Sequence of chain 1.C:
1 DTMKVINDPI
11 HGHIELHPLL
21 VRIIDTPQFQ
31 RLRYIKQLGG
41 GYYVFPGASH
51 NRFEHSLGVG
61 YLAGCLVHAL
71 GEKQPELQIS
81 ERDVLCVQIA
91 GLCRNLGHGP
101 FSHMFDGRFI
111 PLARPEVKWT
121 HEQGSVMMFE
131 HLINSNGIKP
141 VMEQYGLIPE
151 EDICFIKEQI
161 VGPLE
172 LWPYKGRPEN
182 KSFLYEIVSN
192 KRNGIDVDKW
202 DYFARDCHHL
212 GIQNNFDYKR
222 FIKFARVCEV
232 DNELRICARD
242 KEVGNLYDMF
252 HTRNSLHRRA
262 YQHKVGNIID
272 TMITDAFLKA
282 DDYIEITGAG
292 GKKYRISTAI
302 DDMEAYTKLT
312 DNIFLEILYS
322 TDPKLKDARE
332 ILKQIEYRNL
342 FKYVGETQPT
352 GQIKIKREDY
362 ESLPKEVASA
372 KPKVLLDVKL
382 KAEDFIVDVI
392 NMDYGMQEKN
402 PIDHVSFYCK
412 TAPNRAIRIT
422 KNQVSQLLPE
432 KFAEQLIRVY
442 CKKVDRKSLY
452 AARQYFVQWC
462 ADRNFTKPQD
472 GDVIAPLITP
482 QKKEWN

Sequence of chain 1.B:
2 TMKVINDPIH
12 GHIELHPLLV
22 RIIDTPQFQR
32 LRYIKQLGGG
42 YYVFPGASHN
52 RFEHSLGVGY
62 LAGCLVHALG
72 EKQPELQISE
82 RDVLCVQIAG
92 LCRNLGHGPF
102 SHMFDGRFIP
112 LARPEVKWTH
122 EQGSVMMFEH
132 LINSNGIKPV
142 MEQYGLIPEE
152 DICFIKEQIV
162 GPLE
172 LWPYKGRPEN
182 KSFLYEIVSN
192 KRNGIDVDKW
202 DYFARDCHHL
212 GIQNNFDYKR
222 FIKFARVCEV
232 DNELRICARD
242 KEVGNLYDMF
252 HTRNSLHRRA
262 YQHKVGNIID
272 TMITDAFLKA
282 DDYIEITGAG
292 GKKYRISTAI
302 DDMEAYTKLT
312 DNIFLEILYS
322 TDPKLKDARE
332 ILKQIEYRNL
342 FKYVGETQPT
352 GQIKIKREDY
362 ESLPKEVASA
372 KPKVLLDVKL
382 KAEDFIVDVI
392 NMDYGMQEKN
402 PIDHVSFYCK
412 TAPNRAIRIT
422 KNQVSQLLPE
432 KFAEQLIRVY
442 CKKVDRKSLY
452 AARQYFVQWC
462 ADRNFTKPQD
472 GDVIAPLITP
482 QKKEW

Sequence of chain 1.A:
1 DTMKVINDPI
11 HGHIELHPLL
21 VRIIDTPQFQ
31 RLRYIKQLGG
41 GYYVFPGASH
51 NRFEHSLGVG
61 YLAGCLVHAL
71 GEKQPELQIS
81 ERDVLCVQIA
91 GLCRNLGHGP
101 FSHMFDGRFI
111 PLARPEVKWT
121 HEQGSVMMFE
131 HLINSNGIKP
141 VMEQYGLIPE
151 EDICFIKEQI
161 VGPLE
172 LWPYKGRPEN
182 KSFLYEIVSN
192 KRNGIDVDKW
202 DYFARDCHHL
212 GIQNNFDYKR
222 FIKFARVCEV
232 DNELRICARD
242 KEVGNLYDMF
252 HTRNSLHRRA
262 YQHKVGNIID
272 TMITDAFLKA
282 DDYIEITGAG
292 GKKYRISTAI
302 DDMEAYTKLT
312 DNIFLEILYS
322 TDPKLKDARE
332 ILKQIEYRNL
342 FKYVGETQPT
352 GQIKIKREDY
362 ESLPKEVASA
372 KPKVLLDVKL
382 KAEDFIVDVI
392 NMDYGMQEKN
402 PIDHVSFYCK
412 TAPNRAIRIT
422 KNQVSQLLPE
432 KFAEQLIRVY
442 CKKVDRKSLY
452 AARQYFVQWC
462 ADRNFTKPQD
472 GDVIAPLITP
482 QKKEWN

Binding-site contacts:
Ligand atom O2G contacts residue LYS265 of chain 1.C at 3.1 Å (salt-bridge).
Ligand atom O1A contacts residue LYS242 of chain 1.A at 3.0 Å (salt-bridge).
Ligand atom C3' contacts residue GTP1 of chain 1.P at 3.5 Å.
Ligand atom N9 contacts residue ARG221 of chain 1.A at 3.3 Å (salt-bridge).
Ligand atom PG contacts residue MG1 of chain 1.K at 3.2 Å.
Ligand atom O3B contacts residue LYS265 of chain 1.C at 3.0 Å (salt-bridge).
Ligand atom O3G contacts residue ARG240 of chain 1.A at 2.8 Å (salt-bridge).
Ligand atom O4' contacts residue ARG221 of chain 1.A at 3.1 Å (salt-bridge).
Ligand atom C4 contacts residue ARG221 of chain 1.A at 3.1 Å.
Ligand atom O3' contacts residue ASN7 of chain 1.B at 3.1 Å (h-bond).
Ligand atom O6 contacts residue ARG260 of chain 1.C at 3.2 Å.
Ligand atom O2B contacts residue GTP1 of chain 1.P at 2.7 Å (h-bond).
Ligand atom O2A contacts residue HIS264 of chain 1.C at 2.9 Å (h-bond).
Ligand atom PB contacts residue LYS265 of chain 1.C at 3.2 Å.
Ligand atom O1G contacts residue GTP1 of chain 1.P at 2.7 Å (h-bond).
Ligand atom O2B contacts residue MG1 of chain 1.K at 2.0 Å.
Ligand atom PA contacts residue LYS242 of chain 1.A at 3.4 Å.
Ligand atom N2 contacts residue ILE213 of chain 1.C at 3.0 Å.
Ligand atom O1A contacts residue ARG221 of chain 1.A at 3.0 Å (salt-bridge).
Ligand atom PB contacts residue MG1 of chain 1.K at 3.3 Å.
Ligand atom N2 contacts residue ASN7 of chain 1.B at 3.5 Å (h-bond).
Ligand atom C1' contacts residue PHE45 of chain 1.C at 3.4 Å (hydrophobic).
Ligand atom O3' contacts residue VAL44 of chain 1.C at 2.6 Å (h-bond).
Ligand atom C2 contacts residue ILE213 of chain 1.C at 3.3 Å (hydrophobic).
Ligand atom C5' contacts residue VAL5 of chain 1.B at 3.2 Å (hydrophobic).
Ligand atom O1G contacts residue LYS411 of chain 1.A at 3.1 Å (salt-bridge).
Ligand atom C2' contacts residue PHE45 of chain 1.C at 3.4 Å (hydrophobic).
Ligand atom N7 contacts residue ARG221 of chain 1.A at 3.3 Å (salt-bridge).
Ligand atom O1B contacts residue HIS264 of chain 1.C at 3.0 Å.
Ligand atom O1B contacts residue LYS265 of chain 1.C at 2.4 Å (salt-bridge).
Ligand atom O1A contacts residue PHE225 of chain 1.A at 3.5 Å.
Ligand atom O2A contacts residue LYS242 of chain 1.A at 2.9 Å (salt-bridge).
Ligand atom O2G contacts residue ARG240 of chain 1.A at 3.1 Å (salt-bridge).
Ligand atom O1G contacts residue MG1 of chain 1.K at 1.8 Å.
Ligand atom O6 contacts residue ASN246 of chain 1.A at 3.1 Å (h-bond).
Ligand atom C5' contacts residue GTP1 of chain 1.P at 3.4 Å.
Ligand atom C5 contacts residue ARG221 of chain 1.A at 3.3 Å.
Ligand atom C3' contacts residue VAL44 of chain 1.C at 3.3 Å (hydrophobic).
Ligand atom O3A contacts residue GTP1 of chain 1.P at 3.0 Å (h-bond).
Ligand atom N3 contacts residue ARG221 of chain 1.A at 3.4 Å (salt-bridge).

The small molecule below binds the protein below.
Small molecule (SMILES): Nc1nc2c(ncn2[C@H]2C[C@H](O)[C@@H](CO[P](=O)(O)O[P](=O)(O)OP(=O)(O)O)O2)c(=O)[nH]1